Binding-site contacts:
Ligand atom CA contacts residue GLU695 of chain 1.D at 3.2 Å.
Ligand atom OD1 contacts residue GLU695 of chain 1.D at 3.6 Å (salt-bridge).
Ligand atom CG contacts residue TYR445 of chain 1.D at 3.5 Å (hydrophobic).
Ligand atom CG1 contacts residue LEU640 of chain 1.D at 3.7 Å (hydrophobic).
Ligand atom OD1 contacts residue THR645 of chain 1.D at 2.8 Å (h-bond).
Ligand atom OD2 contacts residue SER642 of chain 1.D at 3.9 Å.
Ligand atom CB1 contacts residue LEU640 of chain 1.D at 3.6 Å (hydrophobic).
Ligand atom CA contacts residue THR475 of chain 1.D at 3.3 Å.
Ligand atom CD contacts residue TYR445 of chain 1.D at 3.4 Å (hydrophobic).
Ligand atom C contacts residue GLU695 of chain 1.D at 4.0 Å.
Ligand atom CD1 contacts residue TYR445 of chain 1.D at 3.4 Å (hydrophobic).
Ligand atom N contacts residue GLU695 of chain 1.D at 2.9 Å (salt-bridge).
Ligand atom CD contacts residue MET698 of chain 1.D at 3.9 Å (hydrophobic).
Ligand atom OXT contacts residue PRO473 of chain 1.D at 3.5 Å (h-bond).
Ligand atom N contacts residue THR475 of chain 1.D at 3.5 Å (h-bond).
Ligand atom O contacts residue THR475 of chain 1.D at 3.8 Å.
Ligand atom N contacts residue TYR722 of chain 1.D at 4.0 Å.
Ligand atom C contacts residue SER644 of chain 1.D at 3.8 Å.
Ligand atom C contacts residue THR475 of chain 1.D at 3.0 Å.
Ligand atom CD2 contacts residue TYR445 of chain 1.D at 3.8 Å (hydrophobic).
Ligand atom N contacts residue PRO473 of chain 1.D at 3.4 Å (h-bond).
Ligand atom CD contacts residue GLU695 of chain 1.D at 3.7 Å.
Ligand atom CB1 contacts residue GLU695 of chain 1.D at 3.2 Å.
Ligand atom CD1 contacts residue GLU397 of chain 1.D at 3.7 Å.
Ligand atom CD contacts residue PRO473 of chain 1.D at 3.7 Å (hydrophobic).
Ligand atom O contacts residue GLY643 of chain 1.D at 3.5 Å.
Ligand atom CG1 contacts residue THR645 of chain 1.D at 3.3 Å.
Ligand atom O contacts residue ARG480 of chain 1.D at 3.7 Å.
Ligand atom CG1 contacts residue GLU695 of chain 1.D at 3.5 Å.
Ligand atom CD2 contacts residue LEU640 of chain 1.D at 3.9 Å (hydrophobic).
Ligand atom CG2 contacts residue TYR445 of chain 1.D at 3.3 Å (hydrophobic).
Ligand atom OXT contacts residue ARG480 of chain 1.D at 3.6 Å.
Ligand atom O contacts residue SER644 of chain 1.D at 2.7 Å (h-bond).
Ligand atom OXT contacts residue TYR445 of chain 1.D at 3.7 Å.
Ligand atom OD2 contacts residue GLY643 of chain 1.D at 3.4 Å.
Ligand atom OD1 contacts residue LEU640 of chain 1.D at 3.5 Å.
Ligand atom OD2 contacts residue SER644 of chain 1.D at 3.0 Å (h-bond).
Ligand atom OD2 contacts residue THR645 of chain 1.D at 3.1 Å (h-bond).
Ligand atom OXT contacts residue THR475 of chain 1.D at 2.7 Å (h-bond).
Ligand atom CB contacts residue GLU695 of chain 1.D at 3.8 Å.

This small molecule binds to this protein.
Small molecule (SMILES): C=C(C)[C@H]1CN[C@H](C(=O)O)[C@H]1CC(=O)O

Sequence of chain 1.D:
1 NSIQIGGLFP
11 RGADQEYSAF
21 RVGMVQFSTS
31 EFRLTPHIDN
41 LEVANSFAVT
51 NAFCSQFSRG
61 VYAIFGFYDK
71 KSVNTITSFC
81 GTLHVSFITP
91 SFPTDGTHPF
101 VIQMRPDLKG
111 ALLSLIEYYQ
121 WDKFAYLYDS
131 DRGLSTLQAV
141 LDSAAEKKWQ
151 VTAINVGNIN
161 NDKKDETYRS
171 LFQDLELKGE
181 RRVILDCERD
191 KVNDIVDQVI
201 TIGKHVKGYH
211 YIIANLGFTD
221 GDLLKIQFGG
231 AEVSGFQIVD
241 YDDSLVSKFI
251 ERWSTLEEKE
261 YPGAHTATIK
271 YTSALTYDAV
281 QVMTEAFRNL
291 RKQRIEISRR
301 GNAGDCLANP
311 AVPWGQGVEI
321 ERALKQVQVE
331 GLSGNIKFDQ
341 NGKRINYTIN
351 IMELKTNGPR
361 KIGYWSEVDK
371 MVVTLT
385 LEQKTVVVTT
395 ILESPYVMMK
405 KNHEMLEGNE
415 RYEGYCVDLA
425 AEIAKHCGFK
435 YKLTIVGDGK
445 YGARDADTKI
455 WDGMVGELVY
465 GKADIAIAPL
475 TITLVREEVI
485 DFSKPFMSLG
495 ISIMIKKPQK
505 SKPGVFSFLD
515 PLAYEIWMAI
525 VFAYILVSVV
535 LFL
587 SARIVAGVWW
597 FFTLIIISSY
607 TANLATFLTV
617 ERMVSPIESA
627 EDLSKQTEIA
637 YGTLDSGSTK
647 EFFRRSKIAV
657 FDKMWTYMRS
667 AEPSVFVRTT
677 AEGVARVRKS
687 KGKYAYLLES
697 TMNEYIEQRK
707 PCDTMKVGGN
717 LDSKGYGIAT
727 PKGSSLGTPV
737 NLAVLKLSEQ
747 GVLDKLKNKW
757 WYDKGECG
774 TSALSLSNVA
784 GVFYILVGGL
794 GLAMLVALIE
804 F